Sequence of chain 1.I:
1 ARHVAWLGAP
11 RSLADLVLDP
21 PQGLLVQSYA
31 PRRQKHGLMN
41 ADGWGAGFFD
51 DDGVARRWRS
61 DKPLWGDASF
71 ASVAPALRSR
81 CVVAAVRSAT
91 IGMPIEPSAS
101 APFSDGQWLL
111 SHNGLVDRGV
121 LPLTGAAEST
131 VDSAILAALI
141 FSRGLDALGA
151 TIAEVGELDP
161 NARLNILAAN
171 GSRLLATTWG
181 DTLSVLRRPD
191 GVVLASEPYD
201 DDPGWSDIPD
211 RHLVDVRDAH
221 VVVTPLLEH

Sequence of chain 1.G:
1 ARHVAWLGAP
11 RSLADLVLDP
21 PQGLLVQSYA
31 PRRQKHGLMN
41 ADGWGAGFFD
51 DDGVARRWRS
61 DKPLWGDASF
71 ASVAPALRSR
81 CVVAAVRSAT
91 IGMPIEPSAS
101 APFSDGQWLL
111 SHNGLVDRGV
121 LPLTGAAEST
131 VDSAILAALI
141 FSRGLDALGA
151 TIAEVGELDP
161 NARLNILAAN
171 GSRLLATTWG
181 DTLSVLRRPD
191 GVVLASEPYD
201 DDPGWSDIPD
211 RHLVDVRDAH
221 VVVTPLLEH

Binding-site contacts:
Ligand atom NAR contacts residue GLY37 of chain 1.I at 3.6 Å.
Ligand atom OAH contacts residue MET39 of chain 1.I at 3.0 Å (h-bond).
Ligand atom N contacts residue SER133 of chain 1.I at 3.0 Å (h-bond).
Ligand atom OAL contacts residue GLY37 of chain 1.I at 3.6 Å.
Ligand atom CB contacts residue ASP132 of chain 1.I at 3.4 Å.
Ligand atom OAH contacts residue LEU38 of chain 1.I at 3.2 Å (h-bond).
Ligand atom CA contacts residue SER88 of chain 1.I at 3.6 Å.
Ligand atom CBC contacts residue SER88 of chain 1.I at 3.6 Å.
Ligand atom OAI contacts residue GLN34 of chain 1.I at 3.5 Å (h-bond).
Ligand atom CAX contacts residue SER88 of chain 1.I at 3.6 Å.
Ligand atom CAZ contacts residue GLY37 of chain 1.I at 3.4 Å.
Ligand atom CAP contacts residue ALA89 of chain 1.I at 3.6 Å (hydrophobic).
Ligand atom O contacts residue ALA89 of chain 1.I at 3.4 Å.
Ligand atom CAN contacts residue ASP132 of chain 1.I at 3.5 Å.
Ligand atom N contacts residue ASP132 of chain 1.I at 2.9 Å (salt-bridge).
Ligand atom SBD contacts residue HIS36 of chain 1.I at 3.2 Å (h-bond).
Ligand atom C contacts residue ARG87 of chain 1.I at 3.5 Å.
Ligand atom OAI contacts residue ALA1 of chain 1.I at 2.8 Å (h-bond).
Ligand atom OXT contacts residue ARG87 of chain 1.I at 3.6 Å (salt-bridge).
Ligand atom NAS contacts residue GLY114 of chain 1.I at 3.0 Å (h-bond).
Ligand atom NAR contacts residue SER88 of chain 1.I at 2.7 Å (h-bond).
Ligand atom OAI contacts residue SER88 of chain 1.I at 3.1 Å.
Ligand atom C contacts residue SER88 of chain 1.I at 3.7 Å.
Ligand atom OAE contacts residue ALA89 of chain 1.I at 3.5 Å.
Ligand atom N contacts residue GLY114 of chain 1.I at 3.0 Å (h-bond).
Ligand atom OAK contacts residue ARG163 of chain 1.I at 2.8 Å (salt-bridge).
Ligand atom OAG contacts residue ARG163 of chain 1.I at 2.6 Å (salt-bridge).
Ligand atom CAZ contacts residue SER88 of chain 1.I at 3.6 Å.
Ligand atom CAA contacts residue ALA89 of chain 1.I at 3.3 Å (hydrophobic).
Ligand atom OAL contacts residue LEU38 of chain 1.I at 3.0 Å (h-bond).
Ligand atom OAI contacts residue HIS36 of chain 1.I at 2.9 Å (h-bond).
Ligand atom OXT contacts residue SER133 of chain 1.I at 3.5 Å (h-bond).
Ligand atom CA contacts residue ASP132 of chain 1.I at 3.6 Å.
Ligand atom CAX contacts residue LEU38 of chain 1.I at 3.4 Å (hydrophobic).
Ligand atom OAH contacts residue SER88 of chain 1.I at 2.9 Å (h-bond).
Ligand atom CAA contacts residue TRP65 of chain 1.G at 3.3 Å (hydrophobic).
Ligand atom OAE contacts residue THR90 of chain 1.I at 2.9 Å (h-bond).
Ligand atom O contacts residue ARG87 of chain 1.I at 2.9 Å (salt-bridge).
Ligand atom CAW contacts residue ARG163 of chain 1.I at 3.4 Å.
Ligand atom CAQ contacts residue SER88 of chain 1.I at 3.4 Å.

A small-molecule ligand and the protein it binds are described below.
Small molecule (SMILES): C[N+](C)(C)[C@@H](Cc1c[nH]c(S(=O)C[C@H](NC(=O)CC[C@H]([NH3+])C(=O)O)C(=O)O)n1)C(=O)O